Binding-site contacts:
Ligand atom C6 contacts residue GLN70 of chain 1.A at 3.6 Å.
Ligand atom C81 contacts residue ARG67 of chain 1.B at 3.4 Å.
Ligand atom C8 contacts residue C2E1 of chain 1.E at 3.1 Å.
Ligand atom C81 contacts residue C2E1 of chain 1.E at 3.5 Å.
Ligand atom O6 contacts residue ARG67 of chain 1.A at 2.8 Å (salt-bridge).
Ligand atom O61 contacts residue ARG66 of chain 1.B at 2.9 Å (salt-bridge).
Ligand atom O2' contacts residue ARG58 of chain 1.C at 3.5 Å (salt-bridge).
Ligand atom N7 contacts residue ARG164 of chain 1.C at 3.3 Å (salt-bridge).
Ligand atom C4A contacts residue GLY57 of chain 1.C at 3.2 Å.
Ligand atom O2P contacts residue ALA61 of chain 1.C at 3.4 Å.
Ligand atom O61 contacts residue C2E1 of chain 1.E at 3.1 Å.
Ligand atom O1P contacts residue C2E1 of chain 1.E at 2.8 Å (h-bond).
Ligand atom C2 contacts residue ASP74 of chain 1.A at 3.6 Å.
Ligand atom N2 contacts residue ASP74 of chain 1.A at 3.0 Å (salt-bridge).
Ligand atom N3 contacts residue GLU165 of chain 1.C at 3.3 Å.
Ligand atom C51 contacts residue C2E1 of chain 1.E at 3.6 Å.
Ligand atom O5' contacts residue ALA61 of chain 1.C at 3.5 Å.
Ligand atom O11 contacts residue SER63 of chain 1.B at 3.5 Å.
Ligand atom O4' contacts residue THR162 of chain 1.C at 3.3 Å (h-bond).
Ligand atom C5 contacts residue GLN70 of chain 1.A at 3.2 Å.
Ligand atom O3' contacts residue ARG58 of chain 1.C at 3.5 Å (salt-bridge).
Ligand atom C4 contacts residue GLN70 of chain 1.A at 3.2 Å.
Ligand atom O2' contacts residue GLU59 of chain 1.B at 2.6 Å (salt-bridge).
Ligand atom O11 contacts residue ARG66 of chain 1.A at 2.8 Å (salt-bridge).
Ligand atom O2P contacts residue GLU174 of chain 1.C at 3.2 Å (salt-bridge).
Ligand atom N1 contacts residue ASP74 of chain 1.A at 2.9 Å (salt-bridge).
Ligand atom N3 contacts residue GLN70 of chain 1.A at 3.6 Å (h-bond).
Ligand atom O21 contacts residue ARG58 of chain 1.C at 3.6 Å.
Ligand atom C2 contacts residue GLN70 of chain 1.A at 3.5 Å.
Ligand atom O4' contacts residue GLU165 of chain 1.C at 3.4 Å.
Ligand atom N71 contacts residue ARG66 of chain 1.B at 2.9 Å (salt-bridge).
Ligand atom C2' contacts residue GLU59 of chain 1.B at 3.3 Å.
Ligand atom N11 contacts residue C2E1 of chain 1.E at 3.0 Å (h-bond).
Ligand atom C3' contacts residue ARG66 of chain 1.A at 3.4 Å.
Ligand atom C2' contacts residue ARG66 of chain 1.A at 3.1 Å.
Ligand atom C8 contacts residue ARG66 of chain 1.A at 3.5 Å.
Ligand atom O6 contacts residue ASP74 of chain 1.A at 3.3 Å (salt-bridge).
Ligand atom N9 contacts residue GLN70 of chain 1.A at 3.5 Å (h-bond).
Ligand atom N1 contacts residue GLN70 of chain 1.A at 3.5 Å.
Ligand atom C5A contacts residue GLY57 of chain 1.C at 3.2 Å.

A protein and the small-molecule ligand that binds it are described below.
Small molecule (SMILES): Nc1nc2c(ncn2[C@@H]2O[C@@H]3CO[P](=O)(O)O[C@H]4[C@@H](O)[C@H](n5cnc6c(=O)[nH]c(N)nc65)O[C@@H]4CO[P](=O)(O)O[C@H]3[C@H]2O)c(=O)[nH]1

Sequence of chain 1.C:
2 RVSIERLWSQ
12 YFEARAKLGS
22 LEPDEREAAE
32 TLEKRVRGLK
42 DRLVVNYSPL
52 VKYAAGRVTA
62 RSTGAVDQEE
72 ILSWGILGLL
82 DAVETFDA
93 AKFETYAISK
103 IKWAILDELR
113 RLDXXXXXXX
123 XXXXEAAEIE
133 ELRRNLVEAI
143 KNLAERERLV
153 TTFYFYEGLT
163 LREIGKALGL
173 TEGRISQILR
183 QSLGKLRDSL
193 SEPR

Sequence of chain 1.A:
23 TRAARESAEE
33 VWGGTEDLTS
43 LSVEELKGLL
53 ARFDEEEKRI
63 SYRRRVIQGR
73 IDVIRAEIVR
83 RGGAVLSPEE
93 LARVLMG

Sequence of chain 1.B:
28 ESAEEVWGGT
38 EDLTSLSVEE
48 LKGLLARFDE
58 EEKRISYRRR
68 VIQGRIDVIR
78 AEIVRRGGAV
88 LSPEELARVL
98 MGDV